The protein below binds the small molecule below.
Small molecule (SMILES): CC(=O)N[C@H]1[C@H](O[C@H]2[C@H](O)[C@@H](NC(C)=O)CO[C@@H]2CO)O[C@H](CO)[C@@H](O)[C@@H]1O

Binding-site contacts:
Ligand atom C6 contacts residue THR205 of chain 1.B at 4.4 Å.
Ligand atom C7 contacts residue ASN203 of chain 1.B at 3.6 Å.
Ligand atom O7 contacts residue THR205 of chain 1.B at 4.1 Å.
Ligand atom C1 contacts residue THR205 of chain 1.B at 3.5 Å.
Ligand atom C8 contacts residue THR205 of chain 1.B at 4.2 Å.
Ligand atom C7 contacts residue ILE168 of chain 1.B at 3.6 Å (hydrophobic).
Ligand atom C5 contacts residue THR205 of chain 1.B at 3.8 Å.
Ligand atom C3 contacts residue ASN203 of chain 1.B at 3.9 Å.
Ligand atom O7 contacts residue LYS241 of chain 1.B at 4.1 Å.
Ligand atom C1 contacts residue ASN203 of chain 1.B at 1.4 Å.
Ligand atom O5 contacts residue THR205 of chain 1.B at 3.8 Å.
Ligand atom C1 contacts residue ILE168 of chain 1.B at 4.3 Å (hydrophobic).
Ligand atom C6 contacts residue GLU206 of chain 1.B at 4.0 Å.
Ligand atom O5 contacts residue ASN203 of chain 1.B at 2.3 Å (h-bond).
Ligand atom C2 contacts residue ASN203 of chain 1.B at 2.6 Å.
Ligand atom N2 contacts residue ILE168 of chain 1.B at 3.7 Å.
Ligand atom O7 contacts residue GLU206 of chain 1.B at 3.8 Å.
Ligand atom C5 contacts residue ASN203 of chain 1.B at 3.6 Å.
Ligand atom O7 contacts residue ILE168 of chain 1.B at 4.2 Å.
Ligand atom O6 contacts residue THR205 of chain 1.B at 3.6 Å.
Ligand atom C7 contacts residue THR205 of chain 1.B at 4.4 Å.
Ligand atom O7 contacts residue ASN203 of chain 1.B at 3.5 Å (h-bond).
Ligand atom C8 contacts residue THR162 of chain 1.B at 4.4 Å.
Ligand atom N2 contacts residue ASN203 of chain 1.B at 3.2 Å (h-bond).
Ligand atom O6 contacts residue GLU206 of chain 1.B at 3.2 Å (salt-bridge).
Ligand atom C8 contacts residue ILE168 of chain 1.B at 3.5 Å (hydrophobic).
Ligand atom C4 contacts residue ASN203 of chain 1.B at 4.3 Å.
Ligand atom O7 contacts residue GLN201 of chain 1.B at 3.9 Å.

Sequence of chain 1.B:
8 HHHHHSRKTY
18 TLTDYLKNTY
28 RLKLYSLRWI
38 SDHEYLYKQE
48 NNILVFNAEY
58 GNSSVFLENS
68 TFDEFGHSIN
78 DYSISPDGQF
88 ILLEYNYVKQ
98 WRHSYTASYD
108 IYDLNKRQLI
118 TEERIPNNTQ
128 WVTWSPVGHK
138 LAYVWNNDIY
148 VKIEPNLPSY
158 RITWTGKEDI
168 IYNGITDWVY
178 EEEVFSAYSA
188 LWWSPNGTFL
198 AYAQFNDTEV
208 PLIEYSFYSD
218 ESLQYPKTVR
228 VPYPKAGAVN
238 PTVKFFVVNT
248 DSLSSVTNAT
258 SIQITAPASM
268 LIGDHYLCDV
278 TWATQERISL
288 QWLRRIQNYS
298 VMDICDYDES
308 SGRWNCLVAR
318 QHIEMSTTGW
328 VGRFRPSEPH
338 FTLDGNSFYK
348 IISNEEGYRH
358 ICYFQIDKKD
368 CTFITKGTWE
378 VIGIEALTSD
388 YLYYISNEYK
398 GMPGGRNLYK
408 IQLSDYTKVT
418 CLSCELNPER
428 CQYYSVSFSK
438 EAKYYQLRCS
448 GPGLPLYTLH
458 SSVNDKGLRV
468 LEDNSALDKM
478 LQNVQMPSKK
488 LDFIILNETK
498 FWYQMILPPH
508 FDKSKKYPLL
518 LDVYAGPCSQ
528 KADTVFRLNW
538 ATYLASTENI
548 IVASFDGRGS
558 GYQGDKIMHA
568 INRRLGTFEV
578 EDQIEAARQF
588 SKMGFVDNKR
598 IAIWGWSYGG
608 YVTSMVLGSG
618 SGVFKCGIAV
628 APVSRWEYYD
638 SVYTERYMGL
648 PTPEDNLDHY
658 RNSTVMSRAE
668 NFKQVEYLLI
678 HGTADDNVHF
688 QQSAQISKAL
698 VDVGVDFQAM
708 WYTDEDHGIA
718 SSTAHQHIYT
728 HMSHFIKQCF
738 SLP